Binding-site contacts:
Ligand atom O2P contacts residue ILE277 of chain 1.D at 3.7 Å.
Ligand atom C2 contacts residue GLU332 of chain 1.D at 3.3 Å.
Ligand atom C8 contacts residue MET72 of chain 1.D at 3.6 Å (hydrophobic).
Ligand atom C5 contacts residue MET305 of chain 1.D at 3.6 Å (hydrophobic).
Ligand atom C8 contacts residue ILE221 of chain 1.D at 3.6 Å (hydrophobic).
Ligand atom C2 contacts residue CYS222 of chain 1.D at 3.2 Å (hydrophobic).
Ligand atom O3P contacts residue GLY256 of chain 1.D at 3.4 Å.
Ligand atom C4 contacts residue ILE221 of chain 1.D at 3.7 Å (hydrophobic).
Ligand atom C5 contacts residue ILE221 of chain 1.D at 3.5 Å (hydrophobic).
Ligand atom O3P contacts residue GLY219 of chain 1.D at 3.4 Å.
Ligand atom N1 contacts residue GLU332 of chain 1.D at 2.8 Å (salt-bridge).
Ligand atom O6 contacts residue GLY304 of chain 1.D at 3.1 Å.
Ligand atom N1 contacts residue C911 of chain 1.GA at 3.7 Å.
Ligand atom O2P contacts residue GLY278 of chain 1.D at 2.7 Å (h-bond).
Ligand atom N7 contacts residue GLY304 of chain 1.D at 3.5 Å.
Ligand atom N7 contacts residue ILE221 of chain 1.D at 3.4 Å.
Ligand atom O5' contacts residue GLY256 of chain 1.D at 3.4 Å.
Ligand atom N7 contacts residue MET72 of chain 1.D at 3.7 Å.
Ligand atom P contacts residue TYR302 of chain 1.D at 3.6 Å.
Ligand atom O3' contacts residue ASP255 of chain 1.D at 3.2 Å (salt-bridge).
Ligand atom N7 contacts residue MET305 of chain 1.D at 2.9 Å (h-bond).
Ligand atom O1P contacts residue SER220 of chain 1.D at 2.6 Å (h-bond).
Ligand atom N3 contacts residue C911 of chain 1.GA at 3.4 Å.
Ligand atom O3P contacts residue GLY257 of chain 1.D at 2.9 Å (h-bond).
Ligand atom O3' contacts residue ALA70 of chain 1.D at 3.3 Å.
Ligand atom C2 contacts residue C911 of chain 1.GA at 3.2 Å.
Ligand atom C6 contacts residue MET305 of chain 1.D at 3.6 Å (hydrophobic).
Ligand atom O1P contacts residue SER279 of chain 1.D at 3.4 Å (h-bond).
Ligand atom O2' contacts residue ASP255 of chain 1.D at 2.5 Å (salt-bridge).
Ligand atom O6 contacts residue SER307 of chain 1.D at 3.7 Å.
Ligand atom O2P contacts residue SER279 of chain 1.D at 3.1 Å (h-bond).
Ligand atom O6 contacts residue GLY333 of chain 1.D at 3.6 Å.
Ligand atom C6 contacts residue GLY306 of chain 1.D at 3.4 Å.
Ligand atom O3P contacts residue SER220 of chain 1.D at 3.0 Å (h-bond).
Ligand atom N3 contacts residue CYS222 of chain 1.D at 3.5 Å.
Ligand atom O6 contacts residue MET305 of chain 1.D at 2.9 Å (h-bond).
Ligand atom C5' contacts residue TYR302 of chain 1.D at 3.4 Å (hydrophobic).
Ligand atom C2' contacts residue ASP255 of chain 1.D at 3.7 Å.
Ligand atom O6 contacts residue GLY306 of chain 1.D at 2.5 Å (h-bond).
Ligand atom O1P contacts residue TYR302 of chain 1.D at 2.4 Å (h-bond).

A small-molecule ligand and the protein it binds are described below.
Small molecule (SMILES): O=c1[nH]cnc2c1ncn2[C@@H]1O[C@H](COP(=O)(O)O)[C@@H](O)[C@H]1O

Sequence of chain 1.D:
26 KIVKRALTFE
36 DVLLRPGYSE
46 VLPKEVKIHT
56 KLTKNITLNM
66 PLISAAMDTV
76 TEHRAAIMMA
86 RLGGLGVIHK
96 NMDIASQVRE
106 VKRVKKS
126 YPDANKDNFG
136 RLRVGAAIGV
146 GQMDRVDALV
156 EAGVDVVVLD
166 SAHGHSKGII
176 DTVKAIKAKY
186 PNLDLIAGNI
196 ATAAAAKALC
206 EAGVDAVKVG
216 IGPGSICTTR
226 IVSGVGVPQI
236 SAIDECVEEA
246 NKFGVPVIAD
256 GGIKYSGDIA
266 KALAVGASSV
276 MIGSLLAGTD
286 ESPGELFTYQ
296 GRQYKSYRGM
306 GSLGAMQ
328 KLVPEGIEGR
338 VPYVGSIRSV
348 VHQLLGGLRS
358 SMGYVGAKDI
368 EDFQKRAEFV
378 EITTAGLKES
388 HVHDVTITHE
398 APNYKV